Sequence of chain 1.A:
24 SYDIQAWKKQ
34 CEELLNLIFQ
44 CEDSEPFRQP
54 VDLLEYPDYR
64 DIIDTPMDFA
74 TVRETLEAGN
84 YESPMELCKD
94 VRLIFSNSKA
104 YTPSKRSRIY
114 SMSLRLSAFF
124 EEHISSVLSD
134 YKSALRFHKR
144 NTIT

This protein binds this small molecule.
Small molecule (SMILES): C[C@@H](CNC(=O)N1CCN(C(=O)c2cc3sccc3s2)CC1)C(C)(C)C

Binding-site contacts:
Ligand atom S1 contacts residue SER110 of chain 1.A at 3.3 Å.
Ligand atom C7 contacts residue PHE50 of chain 1.A at 3.9 Å (hydrophobic).
Ligand atom C6 contacts residue TYR104 of chain 1.A at 4.0 Å (hydrophobic).
Ligand atom C7 contacts residue VAL54 of chain 1.A at 3.7 Å (hydrophobic).
Ligand atom C10 contacts residue TYR104 of chain 1.A at 3.7 Å (hydrophobic).
Ligand atom O1 contacts residue TYR59 of chain 1.A at 3.2 Å.
Ligand atom O2 contacts residue ILE112 of chain 1.A at 3.6 Å.
Ligand atom N1 contacts residue PRO49 of chain 1.A at 2.8 Å (h-bond).
Ligand atom C13 contacts residue THR105 of chain 1.A at 3.8 Å.
Ligand atom C18 contacts residue ASP55 of chain 1.A at 3.6 Å.
Ligand atom S2 contacts residue ILE112 of chain 1.A at 3.9 Å.
Ligand atom O2 contacts residue PHE50 of chain 1.A at 3.7 Å.
Ligand atom C12 contacts residue TYR113 of chain 1.A at 4.0 Å (hydrophobic).
Ligand atom O2 contacts residue SER101 of chain 1.A at 2.6 Å (h-bond).
Ligand atom C4 contacts residue PRO49 of chain 1.A at 3.7 Å (hydrophobic).
Ligand atom C9 contacts residue ILE112 of chain 1.A at 3.5 Å (hydrophobic).
Ligand atom C12 contacts residue THR105 of chain 1.A at 3.9 Å.
Ligand atom C3 contacts residue PRO49 of chain 1.A at 3.5 Å (hydrophobic).
Ligand atom C1 contacts residue PRO49 of chain 1.A at 3.7 Å (hydrophobic).
Ligand atom C17 contacts residue GLN52 of chain 1.A at 3.4 Å.
Ligand atom C13 contacts residue PRO106 of chain 1.A at 3.6 Å (hydrophobic).
Ligand atom S1 contacts residue THR105 of chain 1.A at 2.8 Å (h-bond).
Ligand atom C11 contacts residue ILE112 of chain 1.A at 3.9 Å (hydrophobic).
Ligand atom C8 contacts residue PRO49 of chain 1.A at 3.2 Å (hydrophobic).
Ligand atom O1 contacts residue GLU58 of chain 1.A at 3.0 Å (salt-bridge).
Ligand atom C13 contacts residue SER110 of chain 1.A at 3.3 Å.
Ligand atom C17 contacts residue PRO53 of chain 1.A at 3.4 Å (hydrophobic).
Ligand atom C11 contacts residue TYR104 of chain 1.A at 4.0 Å (hydrophobic).
Ligand atom C5 contacts residue TYR59 of chain 1.A at 3.3 Å (hydrophobic).
Ligand atom C9 contacts residue SER101 of chain 1.A at 3.6 Å.
Ligand atom S1 contacts residue TYR113 of chain 1.A at 3.3 Å (h-bond).
Ligand atom C12 contacts residue ILE112 of chain 1.A at 3.9 Å (hydrophobic).
Ligand atom C3 contacts residue VAL54 of chain 1.A at 3.7 Å (hydrophobic).
Ligand atom C10 contacts residue ILE112 of chain 1.A at 3.5 Å (hydrophobic).
Ligand atom N2 contacts residue PRO49 of chain 1.A at 3.9 Å.
Ligand atom C8 contacts residue ILE112 of chain 1.A at 4.0 Å (hydrophobic).
Ligand atom C11 contacts residue SER101 of chain 1.A at 3.6 Å.
Ligand atom S2 contacts residue TYR104 of chain 1.A at 3.6 Å.
Ligand atom C15 contacts residue ILE112 of chain 1.A at 3.9 Å (hydrophobic).
Ligand atom C10 contacts residue SER101 of chain 1.A at 4.0 Å.